Binding-site contacts:
Ligand atom C2 contacts residue GLY194 of chain 1.B at 4.0 Å.
Ligand atom C3 contacts residue ARG193 of chain 1.B at 4.3 Å.
Ligand atom C1 contacts residue ARG193 of chain 1.B at 3.9 Å.
Ligand atom C3 contacts residue GLY194 of chain 1.B at 4.4 Å.
Ligand atom C4 contacts residue ARG193 of chain 1.B at 3.9 Å.
Ligand atom C2 contacts residue ARG193 of chain 1.B at 3.5 Å.
Ligand atom OH contacts residue ASP170 of chain 1.B at 3.8 Å.

Sequence of chain 1.B:
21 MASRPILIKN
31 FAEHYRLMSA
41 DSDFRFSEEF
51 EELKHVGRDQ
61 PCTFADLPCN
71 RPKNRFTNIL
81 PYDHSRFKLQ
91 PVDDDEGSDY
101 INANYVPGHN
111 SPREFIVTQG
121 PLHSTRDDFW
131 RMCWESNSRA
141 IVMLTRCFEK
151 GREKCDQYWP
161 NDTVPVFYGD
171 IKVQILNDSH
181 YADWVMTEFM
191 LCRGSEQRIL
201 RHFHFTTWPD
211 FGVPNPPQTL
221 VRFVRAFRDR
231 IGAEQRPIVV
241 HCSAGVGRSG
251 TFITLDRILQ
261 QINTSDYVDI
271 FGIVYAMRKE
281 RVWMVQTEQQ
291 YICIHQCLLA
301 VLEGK

This protein binds this small molecule.
Small molecule (SMILES): CCCCO